Binding-site contacts:
Ligand atom OG1 contacts residue LEU172 of chain 1.B at 3.5 Å.
Ligand atom N contacts residue LEU172 of chain 1.B at 3.4 Å.
Ligand atom ND2 contacts residue ASN50 of chain 1.B at 3.2 Å (h-bond).
Ligand atom CA contacts residue ASN173 of chain 1.B at 3.6 Å.
Ligand atom P contacts residue ARG56 of chain 1.B at 3.7 Å.
Ligand atom CG2 contacts residue ASP213 of chain 1.B at 3.7 Å.
Ligand atom OD1 contacts residue LYS49 of chain 1.B at 3.5 Å.
Ligand atom NH2 contacts residue ARG60 of chain 1.B at 3.5 Å (salt-bridge).
Ligand atom O2P contacts residue ARG127 of chain 1.B at 2.9 Å (salt-bridge).
Ligand atom OG1 contacts residue LYS120 of chain 1.B at 3.2 Å (salt-bridge).
Ligand atom CB contacts residue ASN173 of chain 1.B at 3.3 Å.
Ligand atom O2P contacts residue LYS49 of chain 1.B at 3.5 Å (salt-bridge).
Ligand atom NH1 contacts residue ARG60 of chain 1.B at 3.6 Å.
Ligand atom O3P contacts residue ARG56 of chain 1.B at 2.6 Å (salt-bridge).
Ligand atom CD contacts residue LEU220 of chain 1.B at 3.5 Å (hydrophobic).
Ligand atom O contacts residue ASN224 of chain 1.B at 2.9 Å (h-bond).
Ligand atom P contacts residue LYS49 of chain 1.B at 3.6 Å.
Ligand atom OG1 contacts residue GLY169 of chain 1.B at 3.2 Å (h-bond).
Ligand atom CB contacts residue ASN173 of chain 1.B at 3.5 Å.
Ligand atom CA contacts residue ASN224 of chain 1.B at 3.7 Å.
Ligand atom OG1 contacts residue ASN173 of chain 1.B at 2.9 Å (h-bond).
Ligand atom O contacts residue LYS49 of chain 1.B at 3.4 Å.
Ligand atom OG contacts residue TRP228 of chain 1.B at 3.0 Å (h-bond).
Ligand atom O contacts residue LEU172 of chain 1.B at 3.4 Å.
Ligand atom O1P contacts residue ARG127 of chain 1.B at 2.7 Å (salt-bridge).
Ligand atom CA contacts residue ASN173 of chain 1.B at 3.3 Å.
Ligand atom C contacts residue LEU172 of chain 1.B at 3.6 Å (hydrophobic).
Ligand atom N contacts residue ASN173 of chain 1.B at 2.7 Å (h-bond).
Ligand atom O contacts residue VAL176 of chain 1.B at 3.5 Å.
Ligand atom N contacts residue ASN224 of chain 1.B at 3.1 Å (h-bond).
Ligand atom CB contacts residue LYS120 of chain 1.B at 3.6 Å.
Ligand atom OD1 contacts residue VAL46 of chain 1.B at 3.6 Å.
Ligand atom O2P contacts residue TYR128 of chain 1.B at 2.6 Å (h-bond).
Ligand atom O3P contacts residue LYS49 of chain 1.B at 2.8 Å (salt-bridge).
Ligand atom CG1 contacts residue ASP213 of chain 1.B at 3.4 Å.
Ligand atom CB contacts residue GLU180 of chain 1.B at 3.5 Å.
Ligand atom NH1 contacts residue ARG56 of chain 1.B at 3.7 Å.
Ligand atom OG contacts residue GLU180 of chain 1.B at 3.0 Å (salt-bridge).
Ligand atom O1P contacts residue ARG56 of chain 1.B at 2.8 Å (salt-bridge).
Ligand atom C contacts residue ASN173 of chain 1.B at 3.4 Å.

Sequence of chain 1.B:
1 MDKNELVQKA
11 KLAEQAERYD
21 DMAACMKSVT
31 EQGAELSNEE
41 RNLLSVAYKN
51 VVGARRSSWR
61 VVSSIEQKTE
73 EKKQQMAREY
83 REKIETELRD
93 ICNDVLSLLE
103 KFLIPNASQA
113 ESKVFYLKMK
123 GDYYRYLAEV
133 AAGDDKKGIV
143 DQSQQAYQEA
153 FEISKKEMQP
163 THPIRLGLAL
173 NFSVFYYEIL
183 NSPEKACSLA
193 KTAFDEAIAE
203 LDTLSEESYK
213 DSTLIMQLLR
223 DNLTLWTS

This small molecule binds to this protein.
Small molecule (SMILES): CC(C)[C@@H](C=O)NC(=O)[C@H](CC(N)=O)NC(=O)[C@@H]1CCCN1C(=O)[C@@H](NC(=O)[C@H](COP(=O)(O)O)NC(=O)[C@@H](NC(=O)[C@H](CO)NC(=O)[C@@H](N)CCCN=C(N)N)[C@@H](C)O)[C@@H](C)O